The protein below binds the small molecule below.
Small molecule (SMILES): CC(=O)N[C@@H]1[C@@H](O)[C@H](O)[C@@H](CO)O[C@H]1O

Binding-site contacts:
Ligand atom N2 contacts residue ASN159 of chain 1.E at 2.9 Å (h-bond).
Ligand atom C4 contacts residue ASN159 of chain 1.E at 4.2 Å.
Ligand atom C1 contacts residue ASN159 of chain 1.E at 1.4 Å.
Ligand atom C5 contacts residue TYR176 of chain 1.E at 4.1 Å (hydrophobic).
Ligand atom C7 contacts residue LEU178 of chain 1.E at 4.1 Å (hydrophobic).
Ligand atom C8 contacts residue ASN159 of chain 1.E at 3.4 Å.
Ligand atom C5 contacts residue ASN159 of chain 1.E at 3.7 Å.
Ligand atom O5 contacts residue ASN159 of chain 1.E at 2.4 Å (h-bond).
Ligand atom C7 contacts residue ASN159 of chain 1.E at 3.4 Å.
Ligand atom N2 contacts residue LEU178 of chain 1.E at 4.2 Å.
Ligand atom O6 contacts residue ASN159 of chain 1.E at 4.5 Å.
Ligand atom C2 contacts residue ASN159 of chain 1.E at 2.5 Å.
Ligand atom O7 contacts residue LEU133 of chain 1.E at 3.8 Å.
Ligand atom C3 contacts residue ASN159 of chain 1.E at 3.8 Å.
Ligand atom C8 contacts residue LEU133 of chain 1.E at 4.5 Å (hydrophobic).
Ligand atom O7 contacts residue LEU178 of chain 1.E at 3.5 Å.
Ligand atom O7 contacts residue ASN159 of chain 1.E at 4.3 Å.
Ligand atom C7 contacts residue LEU133 of chain 1.E at 4.4 Å (hydrophobic).

Sequence of chain 1.E:
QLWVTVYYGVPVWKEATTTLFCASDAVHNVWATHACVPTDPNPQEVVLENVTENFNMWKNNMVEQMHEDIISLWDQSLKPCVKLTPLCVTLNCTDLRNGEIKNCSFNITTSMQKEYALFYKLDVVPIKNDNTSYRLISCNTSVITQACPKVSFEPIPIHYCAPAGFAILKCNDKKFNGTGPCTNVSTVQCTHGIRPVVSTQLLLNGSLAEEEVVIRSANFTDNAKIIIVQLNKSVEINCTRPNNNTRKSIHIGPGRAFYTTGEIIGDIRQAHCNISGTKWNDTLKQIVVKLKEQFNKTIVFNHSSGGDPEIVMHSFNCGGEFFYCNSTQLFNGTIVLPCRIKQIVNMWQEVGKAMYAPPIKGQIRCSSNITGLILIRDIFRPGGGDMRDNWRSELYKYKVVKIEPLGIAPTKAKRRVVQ